Binding-site contacts:
Ligand atom C15 contacts residue VAL271 of chain 1.A at 3.7 Å (hydrophobic).
Ligand atom N1' contacts residue H4B1 of chain 1.D at 2.8 Å (h-bond).
Ligand atom C13 contacts residue GLU296 of chain 1.A at 3.2 Å.
Ligand atom C15 contacts residue HEM1 of chain 1.C at 3.6 Å.
Ligand atom N02 contacts residue ARG118 of chain 1.A at 3.5 Å (salt-bridge).
Ligand atom C10 contacts residue HEM1 of chain 1.C at 3.4 Å.
Ligand atom C22 contacts residue GLU296 of chain 1.A at 2.9 Å.
Ligand atom C04 contacts residue MET40 of chain 1.A at 3.7 Å (hydrophobic).
Ligand atom N1' contacts residue HEM1 of chain 1.C at 2.6 Å (h-bond).
Ligand atom C24 contacts residue PRO269 of chain 1.A at 3.7 Å (hydrophobic).
Ligand atom C03 contacts residue TYR410 of chain 1.A at 3.5 Å (hydrophobic).
Ligand atom C13 contacts residue HEM1 of chain 1.C at 3.7 Å.
Ligand atom C24 contacts residue HEM1 of chain 1.C at 3.4 Å.
Ligand atom N02 contacts residue HEM1 of chain 1.C at 2.8 Å (h-bond).
Ligand atom C02 contacts residue TYR410 of chain 1.A at 3.5 Å (hydrophobic).
Ligand atom C2' contacts residue HEM1 of chain 1.C at 3.3 Å.
Ligand atom F25 contacts residue SER289 of chain 1.A at 3.5 Å.
Ligand atom C23 contacts residue TRP291 of chain 1.A at 3.4 Å (hydrophobic).
Ligand atom N02 contacts residue TYR410 of chain 1.A at 3.7 Å.
Ligand atom F25 contacts residue PRO269 of chain 1.A at 3.7 Å.
Ligand atom F25 contacts residue HEM1 of chain 1.C at 3.6 Å.
Ligand atom C14 contacts residue GLU296 of chain 1.A at 3.7 Å.
Ligand atom C23 contacts residue HEM1 of chain 1.C at 3.5 Å.
Ligand atom C22 contacts residue HEM1 of chain 1.C at 3.7 Å.
Ligand atom N12 contacts residue HEM1 of chain 1.C at 3.0 Å (h-bond).
Ligand atom C2' contacts residue H4B1 of chain 1.D at 3.7 Å.
Ligand atom C06 contacts residue HEM1 of chain 1.C at 3.5 Å.
Ligand atom C08 contacts residue HEM1 of chain 1.C at 3.5 Å.
Ligand atom C23 contacts residue GLU296 of chain 1.A at 3.4 Å.
Ligand atom C24 contacts residue TRP291 of chain 1.A at 3.5 Å (hydrophobic).
Ligand atom C5' contacts residue TRP382 of chain 1.A at 3.3 Å (hydrophobic).
Ligand atom C5' contacts residue HEM1 of chain 1.C at 3.3 Å.
Ligand atom O09 contacts residue HEM1 of chain 1.C at 3.4 Å (h-bond).
Ligand atom C07 contacts residue TRP10 of chain 1.B at 3.7 Å (hydrophobic).
Ligand atom C02 contacts residue HEM1 of chain 1.C at 3.5 Å.
Ligand atom C11 contacts residue GLN182 of chain 1.A at 3.4 Å.
Ligand atom C04 contacts residue TYR410 of chain 1.A at 3.6 Å (hydrophobic).
Ligand atom C5' contacts residue H4B1 of chain 1.D at 3.3 Å.
Ligand atom N01 contacts residue HEM1 of chain 1.C at 2.7 Å (h-bond).
Ligand atom F25 contacts residue GLY290 of chain 1.A at 3.0 Å.

This protein binds this small molecule.
Small molecule (SMILES): Cc1cc(N)nc(C[C@@H]2CNC[C@@H]2OCCN[C@@H](C)Cc2cccc(F)c2)c1

Sequence of chain 1.A:
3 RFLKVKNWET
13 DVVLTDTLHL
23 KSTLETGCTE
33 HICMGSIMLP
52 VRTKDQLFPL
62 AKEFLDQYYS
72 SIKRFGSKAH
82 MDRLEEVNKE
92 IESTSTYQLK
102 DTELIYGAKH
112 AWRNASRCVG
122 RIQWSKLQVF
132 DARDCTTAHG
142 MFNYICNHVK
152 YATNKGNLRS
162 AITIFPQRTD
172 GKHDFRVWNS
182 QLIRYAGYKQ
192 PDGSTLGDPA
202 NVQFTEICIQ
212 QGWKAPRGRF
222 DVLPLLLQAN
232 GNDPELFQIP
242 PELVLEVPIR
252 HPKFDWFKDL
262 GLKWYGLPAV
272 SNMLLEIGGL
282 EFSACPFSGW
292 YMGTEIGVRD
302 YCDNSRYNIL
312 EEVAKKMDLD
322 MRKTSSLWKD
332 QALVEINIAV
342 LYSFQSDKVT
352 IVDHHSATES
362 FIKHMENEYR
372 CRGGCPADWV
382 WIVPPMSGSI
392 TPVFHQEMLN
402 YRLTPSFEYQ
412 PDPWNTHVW

Sequence of chain 1.B:
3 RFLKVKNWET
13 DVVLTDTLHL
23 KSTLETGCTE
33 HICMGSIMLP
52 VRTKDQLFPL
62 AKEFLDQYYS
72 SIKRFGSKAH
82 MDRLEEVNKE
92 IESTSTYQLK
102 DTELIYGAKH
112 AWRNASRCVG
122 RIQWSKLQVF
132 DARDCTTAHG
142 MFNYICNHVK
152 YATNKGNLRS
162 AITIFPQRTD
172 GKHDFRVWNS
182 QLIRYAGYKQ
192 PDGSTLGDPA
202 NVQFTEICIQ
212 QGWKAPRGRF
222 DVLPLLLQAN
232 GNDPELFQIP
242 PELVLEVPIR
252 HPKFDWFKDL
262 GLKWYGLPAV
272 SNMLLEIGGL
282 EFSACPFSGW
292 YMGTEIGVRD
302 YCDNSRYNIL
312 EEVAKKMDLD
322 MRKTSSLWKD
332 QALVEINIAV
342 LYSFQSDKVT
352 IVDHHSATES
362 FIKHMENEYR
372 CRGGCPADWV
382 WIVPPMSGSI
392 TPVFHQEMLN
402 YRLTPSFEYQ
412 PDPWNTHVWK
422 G